Binding-site contacts:
Ligand atom N9 contacts residue ILE148 of chain 1.F at 3.8 Å.
Ligand atom O1A contacts residue ILE330 of chain 1.F at 3.6 Å.
Ligand atom C3' contacts residue THR241 of chain 1.F at 3.6 Å.
Ligand atom C3B contacts residue GLU331 of chain 1.F at 3.1 Å.
Ligand atom O2G contacts residue GLU331 of chain 1.F at 2.4 Å (salt-bridge).
Ligand atom N7 contacts residue GLN183 of chain 1.F at 3.1 Å (h-bond).
Ligand atom O2A contacts residue LYS74 of chain 1.F at 3.1 Å.
Ligand atom O3' contacts residue ASP200 of chain 1.F at 3.2 Å (salt-bridge).
Ligand atom C4 contacts residue TYR185 of chain 1.F at 3.7 Å (hydrophobic).
Ligand atom N1 contacts residue TYR185 of chain 1.F at 3.3 Å.
Ligand atom N6 contacts residue GLN183 of chain 1.F at 3.5 Å (h-bond).
Ligand atom PB contacts residue GLU331 of chain 1.F at 3.4 Å.
Ligand atom C8 contacts residue ILE148 of chain 1.F at 3.7 Å (hydrophobic).
Ligand atom O3G contacts residue ARG202 of chain 1.F at 2.9 Å (salt-bridge).
Ligand atom O3G contacts residue ARG222 of chain 1.F at 3.0 Å (salt-bridge).
Ligand atom O3G contacts residue GLU331 of chain 1.F at 3.5 Å (salt-bridge).
Ligand atom C2 contacts residue TYR185 of chain 1.F at 3.1 Å (hydrophobic).
Ligand atom C6 contacts residue LEU186 of chain 1.F at 3.8 Å (hydrophobic).
Ligand atom O3G contacts residue ASP318 of chain 1.F at 3.1 Å (salt-bridge).
Ligand atom O1A contacts residue GLU331 of chain 1.F at 3.8 Å.
Ligand atom C6 contacts residue LYS184 of chain 1.F at 3.5 Å.
Ligand atom C2 contacts residue LEU186 of chain 1.F at 3.2 Å (hydrophobic).
Ligand atom O1B contacts residue LYS74 of chain 1.F at 3.2 Å (salt-bridge).
Ligand atom N6 contacts residue TYR185 of chain 1.F at 3.6 Å.
Ligand atom C2 contacts residue MET320 of chain 1.F at 3.4 Å (hydrophobic).
Ligand atom PG contacts residue GLU331 of chain 1.F at 3.1 Å.
Ligand atom C6 contacts residue TYR185 of chain 1.F at 3.7 Å (hydrophobic).
Ligand atom C5 contacts residue GLN183 of chain 1.F at 3.8 Å.
Ligand atom N6 contacts residue LYS184 of chain 1.F at 2.3 Å (salt-bridge).
Ligand atom C4' contacts residue ASN242 of chain 1.F at 3.8 Å.
Ligand atom O1B contacts residue GLU331 of chain 1.F at 2.6 Å (salt-bridge).
Ligand atom N1 contacts residue LEU186 of chain 1.F at 2.7 Å (h-bond).
Ligand atom C5' contacts residue ASN242 of chain 1.F at 3.3 Å.
Ligand atom O3G contacts residue ASN333 of chain 1.F at 3.0 Å (h-bond).
Ligand atom O3' contacts residue THR241 of chain 1.F at 2.2 Å (h-bond).
Ligand atom N3 contacts residue TYR185 of chain 1.F at 3.1 Å.
Ligand atom PG contacts residue ASN333 of chain 1.F at 3.7 Å.
Ligand atom N6 contacts residue ILE148 of chain 1.F at 3.8 Å.
Ligand atom O2G contacts residue ASN333 of chain 1.F at 2.7 Å (h-bond).
Ligand atom N3 contacts residue MET320 of chain 1.F at 3.5 Å.

This small molecule binds to this protein.
Small molecule (SMILES): Nc1ncnc2c1ncn2[C@@H]1O[C@H](CO[P](=O)(O)O[P](=O)(O)CP(=O)(O)O)[C@@H](O)[C@H]1O

Sequence of chain 1.F:
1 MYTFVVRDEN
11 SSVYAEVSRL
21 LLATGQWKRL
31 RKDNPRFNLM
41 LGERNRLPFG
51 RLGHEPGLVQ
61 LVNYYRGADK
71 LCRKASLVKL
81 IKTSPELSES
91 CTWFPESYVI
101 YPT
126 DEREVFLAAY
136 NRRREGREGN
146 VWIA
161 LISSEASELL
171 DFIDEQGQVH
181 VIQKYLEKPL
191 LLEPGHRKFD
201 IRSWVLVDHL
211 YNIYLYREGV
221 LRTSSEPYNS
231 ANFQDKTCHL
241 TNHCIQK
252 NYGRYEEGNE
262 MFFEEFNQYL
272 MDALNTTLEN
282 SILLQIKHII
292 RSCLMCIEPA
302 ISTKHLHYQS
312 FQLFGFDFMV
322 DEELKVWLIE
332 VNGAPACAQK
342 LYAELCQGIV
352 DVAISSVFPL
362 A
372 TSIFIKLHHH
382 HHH